This protein binds this small molecule.
Small molecule (SMILES): CC(=O)N[C@@H]1[C@@H](O)[C@H](O)[C@@H](CO)O[C@H]1O

Sequence of chain 1.G:
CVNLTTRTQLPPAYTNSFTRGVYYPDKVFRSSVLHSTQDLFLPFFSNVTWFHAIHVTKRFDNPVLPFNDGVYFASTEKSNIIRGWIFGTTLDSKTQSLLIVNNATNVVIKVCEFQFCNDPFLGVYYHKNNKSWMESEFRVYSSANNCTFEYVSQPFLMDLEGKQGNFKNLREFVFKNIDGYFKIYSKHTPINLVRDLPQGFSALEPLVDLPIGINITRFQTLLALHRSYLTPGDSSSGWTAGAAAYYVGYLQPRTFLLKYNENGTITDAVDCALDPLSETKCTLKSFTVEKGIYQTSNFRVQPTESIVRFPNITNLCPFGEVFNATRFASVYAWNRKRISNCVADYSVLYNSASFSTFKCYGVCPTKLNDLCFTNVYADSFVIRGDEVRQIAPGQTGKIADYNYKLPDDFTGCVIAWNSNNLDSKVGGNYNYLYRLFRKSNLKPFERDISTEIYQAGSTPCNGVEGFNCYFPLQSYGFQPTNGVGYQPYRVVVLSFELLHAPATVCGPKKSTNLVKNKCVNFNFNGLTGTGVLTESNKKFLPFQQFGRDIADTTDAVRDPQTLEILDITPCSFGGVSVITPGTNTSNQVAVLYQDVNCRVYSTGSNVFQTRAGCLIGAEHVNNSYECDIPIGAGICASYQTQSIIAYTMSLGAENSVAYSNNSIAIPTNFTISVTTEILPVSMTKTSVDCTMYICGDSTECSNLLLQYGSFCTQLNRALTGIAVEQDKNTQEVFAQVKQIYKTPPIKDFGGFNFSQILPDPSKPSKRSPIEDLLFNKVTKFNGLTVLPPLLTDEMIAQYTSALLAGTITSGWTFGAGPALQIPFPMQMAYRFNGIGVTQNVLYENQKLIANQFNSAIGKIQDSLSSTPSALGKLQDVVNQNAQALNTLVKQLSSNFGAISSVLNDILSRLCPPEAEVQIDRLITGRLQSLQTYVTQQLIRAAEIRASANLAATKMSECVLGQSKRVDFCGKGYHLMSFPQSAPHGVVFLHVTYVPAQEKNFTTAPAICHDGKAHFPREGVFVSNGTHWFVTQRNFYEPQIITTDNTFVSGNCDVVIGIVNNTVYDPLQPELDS

Binding-site contacts:
Ligand atom O5 contacts residue ASN709 of chain 1.G at 2.5 Å (h-bond).
Ligand atom N2 contacts residue ASN709 of chain 1.G at 2.9 Å (h-bond).
Ligand atom C2 contacts residue ASN709 of chain 1.G at 2.5 Å.
Ligand atom C8 contacts residue ASN709 of chain 1.G at 4.3 Å.
Ligand atom C1 contacts residue ASN709 of chain 1.G at 1.5 Å.
Ligand atom C8 contacts residue GLY1131 of chain 1.G at 3.7 Å.
Ligand atom O7 contacts residue ASN709 of chain 1.G at 3.2 Å (h-bond).
Ligand atom C8 contacts residue ILE1130 of chain 1.G at 4.3 Å (hydrophobic).
Ligand atom C3 contacts residue ASN709 of chain 1.G at 3.9 Å.
Ligand atom C5 contacts residue ASN709 of chain 1.G at 3.8 Å.
Ligand atom C7 contacts residue ASN709 of chain 1.G at 3.2 Å.
Ligand atom C4 contacts residue ASN709 of chain 1.G at 4.4 Å.
Ligand atom O7 contacts residue ILE1130 of chain 1.G at 4.2 Å.